Binding-site contacts:
Ligand atom C4 contacts residue ASN67 of chain 1.B at 4.3 Å.
Ligand atom O5 contacts residue ASN67 of chain 1.B at 2.4 Å (h-bond).
Ligand atom C3 contacts residue ASN67 of chain 1.B at 3.9 Å.
Ligand atom C5 contacts residue ASN67 of chain 1.B at 3.7 Å.
Ligand atom C2 contacts residue ASN67 of chain 1.B at 2.5 Å.
Ligand atom C1 contacts residue ASN67 of chain 1.B at 1.5 Å.
Ligand atom N2 contacts residue ASN67 of chain 1.B at 3.0 Å (h-bond).
Ligand atom C7 contacts residue ASN67 of chain 1.B at 4.3 Å.
Ligand atom O3 contacts residue ASN67 of chain 1.B at 4.5 Å.

A small-molecule ligand and the protein it binds are described below.
Small molecule (SMILES): CC(=O)N[C@@H]1[C@@H](O)[C@H](O)[C@@H](CO)O[C@H]1O

Sequence of chain 1.B:
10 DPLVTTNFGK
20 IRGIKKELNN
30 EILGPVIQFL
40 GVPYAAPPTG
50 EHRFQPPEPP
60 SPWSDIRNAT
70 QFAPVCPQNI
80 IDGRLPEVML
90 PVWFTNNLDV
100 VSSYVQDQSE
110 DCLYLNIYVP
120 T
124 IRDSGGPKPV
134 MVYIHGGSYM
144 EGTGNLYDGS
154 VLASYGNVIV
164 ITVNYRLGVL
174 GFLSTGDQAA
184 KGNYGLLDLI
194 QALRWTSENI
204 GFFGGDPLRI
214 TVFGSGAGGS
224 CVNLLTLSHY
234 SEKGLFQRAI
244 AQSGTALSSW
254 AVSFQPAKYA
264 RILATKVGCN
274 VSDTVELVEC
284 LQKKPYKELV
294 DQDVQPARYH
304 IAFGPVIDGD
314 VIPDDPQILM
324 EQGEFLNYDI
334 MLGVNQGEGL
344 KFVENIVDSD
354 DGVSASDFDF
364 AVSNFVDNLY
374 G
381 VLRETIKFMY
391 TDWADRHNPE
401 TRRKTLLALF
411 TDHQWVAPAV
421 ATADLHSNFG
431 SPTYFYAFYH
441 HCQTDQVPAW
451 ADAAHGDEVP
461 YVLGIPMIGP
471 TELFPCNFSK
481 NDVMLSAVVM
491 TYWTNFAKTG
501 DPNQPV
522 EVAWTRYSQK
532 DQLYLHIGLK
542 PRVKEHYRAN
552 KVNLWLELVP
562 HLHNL